Sequence of chain 1.A:
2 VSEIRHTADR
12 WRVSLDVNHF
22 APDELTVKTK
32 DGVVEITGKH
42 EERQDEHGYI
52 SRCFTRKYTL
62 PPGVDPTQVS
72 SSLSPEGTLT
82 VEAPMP

Binding-site contacts:
Ligand atom O contacts residue LYS29 of chain 1.A at 3.4 Å.
Ligand atom C contacts residue SER72 of chain 1.A at 4.1 Å.
Ligand atom CG2 contacts residue VAL70 of chain 1.A at 3.6 Å (hydrophobic).
Ligand atom CG2 contacts residue SER72 of chain 1.A at 3.9 Å.
Ligand atom C contacts residue THR30 of chain 1.A at 4.0 Å.
Ligand atom CG2 contacts residue SER71 of chain 1.A at 3.8 Å.
Ligand atom CG2 contacts residue SER73 of chain 1.A at 3.7 Å.
Ligand atom CG contacts residue PRO67 of chain 1.A at 3.7 Å (hydrophobic).
Ligand atom CG1 contacts residue THR30 of chain 1.A at 3.9 Å.
Ligand atom CA contacts residue THR30 of chain 1.A at 3.6 Å.
Ligand atom CA contacts residue LEU74 of chain 1.A at 3.8 Å (hydrophobic).
Ligand atom N contacts residue LEU74 of chain 1.A at 2.8 Å (h-bond).
Ligand atom CB contacts residue LEU74 of chain 1.A at 3.9 Å (hydrophobic).
Ligand atom O contacts residue SER72 of chain 1.A at 3.2 Å (h-bond).
Ligand atom N contacts residue VAL28 of chain 1.A at 2.9 Å (h-bond).
Ligand atom CB contacts residue VAL70 of chain 1.A at 3.7 Å (hydrophobic).
Ligand atom CG2 contacts residue LEU74 of chain 1.A at 3.9 Å (hydrophobic).
Ligand atom CG2 contacts residue LEU80 of chain 1.A at 3.8 Å (hydrophobic).
Ligand atom O contacts residue VAL28 of chain 1.A at 4.0 Å.
Ligand atom C contacts residue THR30 of chain 1.A at 3.6 Å.
Ligand atom CG2 contacts residue SER72 of chain 1.A at 3.2 Å.
Ligand atom O contacts residue LEU74 of chain 1.A at 2.6 Å (h-bond).
Ligand atom CG1 contacts residue VAL70 of chain 1.A at 3.8 Å (hydrophobic).
Ligand atom CD1 contacts residue LEU74 of chain 1.A at 4.0 Å (hydrophobic).
Ligand atom OG1 contacts residue VAL28 of chain 1.A at 4.0 Å.
Ligand atom CA contacts residue VAL28 of chain 1.A at 3.5 Å (hydrophobic).
Ligand atom O contacts residue THR30 of chain 1.A at 2.8 Å (h-bond).
Ligand atom N contacts residue SER72 of chain 1.A at 3.7 Å.
Ligand atom C contacts residue VAL28 of chain 1.A at 3.7 Å (hydrophobic).
Ligand atom CG1 contacts residue VAL28 of chain 1.A at 3.5 Å (hydrophobic).
Ligand atom CG contacts residue THR30 of chain 1.A at 4.0 Å.
Ligand atom CA contacts residue VAL28 of chain 1.A at 3.9 Å (hydrophobic).
Ligand atom O contacts residue SER73 of chain 1.A at 3.3 Å.
Ligand atom O contacts residue THR30 of chain 1.A at 2.9 Å (h-bond).
Ligand atom CG2 contacts residue VAL28 of chain 1.A at 3.8 Å (hydrophobic).
Ligand atom CD1 contacts residue VAL28 of chain 1.A at 3.8 Å (hydrophobic).
Ligand atom CB contacts residue VAL28 of chain 1.A at 3.9 Å (hydrophobic).
Ligand atom CB contacts residue VAL28 of chain 1.A at 4.0 Å (hydrophobic).
Ligand atom N contacts residue SER73 of chain 1.A at 4.1 Å.
Ligand atom C contacts residue LEU74 of chain 1.A at 3.8 Å (hydrophobic).

A protein and the small-molecule ligand that binds it are described below.
Small molecule (SMILES): CC[C@@H](C=O)NC(=O)[C@@H](NC(=O)[C@@H](NC(=O)[C@@H]1CCCN1C(=O)[C@@H](NC(=O)[C@@H](NC(=O)[C@@H](N)[C@@H](C)CC)[C@@H](C)O)[C@@H](C)CC)C(C)C)[C@@H](C)O